This protein binds this small molecule.
Small molecule (SMILES): Nc1ccc([C@@H]2N[C@H](CO)[C@@H](O)[C@H]2O)cc1N

Sequence of chain 1.B:
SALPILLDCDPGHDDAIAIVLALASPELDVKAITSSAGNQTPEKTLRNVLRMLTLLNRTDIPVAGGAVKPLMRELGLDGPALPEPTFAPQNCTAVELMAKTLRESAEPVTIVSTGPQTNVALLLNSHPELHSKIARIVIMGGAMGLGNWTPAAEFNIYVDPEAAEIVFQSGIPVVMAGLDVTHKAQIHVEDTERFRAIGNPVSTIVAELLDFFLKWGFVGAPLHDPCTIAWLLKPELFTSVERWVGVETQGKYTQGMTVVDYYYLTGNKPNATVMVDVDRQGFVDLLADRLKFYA

Binding-site contacts:
Ligand atom N4' contacts residue ASN167 of chain 1.B at 3.3 Å (h-bond).
Ligand atom C4' contacts residue GLU165 of chain 1.B at 3.4 Å.
Ligand atom C3' contacts residue ASP15 of chain 1.B at 3.4 Å.
Ligand atom C2' contacts residue ASP15 of chain 1.B at 3.4 Å.
Ligand atom O5' contacts residue ASN159 of chain 1.B at 3.0 Å (h-bond).
Ligand atom O5' contacts residue GLU165 of chain 1.B at 2.6 Å (salt-bridge).
Ligand atom C4' contacts residue ASN167 of chain 1.B at 3.5 Å.
Ligand atom O3' contacts residue THR125 of chain 1.B at 3.0 Å (h-bond).
Ligand atom C3' contacts residue ASP242 of chain 1.B at 3.3 Å.
Ligand atom C2' contacts residue ASN40 of chain 1.B at 3.7 Å.
Ligand atom O5' contacts residue PHE166 of chain 1.B at 4.1 Å.
Ligand atom O2' contacts residue ASN40 of chain 1.B at 2.6 Å (h-bond).
Ligand atom N4' contacts residue ASN40 of chain 1.B at 4.0 Å.
Ligand atom O3' contacts residue ASP242 of chain 1.B at 2.6 Å (salt-bridge).
Ligand atom C1 contacts residue ASN40 of chain 1.B at 3.8 Å.
Ligand atom O3' contacts residue CA1 of chain 1.H at 2.6 Å.
Ligand atom C5' contacts residue HIS241 of chain 1.B at 3.8 Å.
Ligand atom O2' contacts residue ASP16 of chain 1.B at 3.3 Å (salt-bridge).
Ligand atom C3' contacts residue CA1 of chain 1.H at 3.6 Å.
Ligand atom O3' contacts residue ASP15 of chain 1.B at 3.7 Å.
Ligand atom O2' contacts residue ASP15 of chain 1.B at 3.0 Å (salt-bridge).
Ligand atom C1' contacts residue ASN40 of chain 1.B at 3.1 Å.
Ligand atom O2' contacts residue ASP242 of chain 1.B at 3.4 Å (salt-bridge).
Ligand atom C2 contacts residue ASN40 of chain 1.B at 4.1 Å.
Ligand atom O3' contacts residue MET151 of chain 1.B at 3.7 Å.
Ligand atom C5' contacts residue ASN159 of chain 1.B at 4.0 Å.
Ligand atom C5' contacts residue GLU165 of chain 1.B at 3.2 Å.
Ligand atom N4' contacts residue PHE166 of chain 1.B at 3.8 Å.
Ligand atom N3 contacts residue TRP160 of chain 1.B at 3.5 Å.
Ligand atom O3' contacts residue ASN167 of chain 1.B at 3.3 Å (h-bond).
Ligand atom C3' contacts residue HIS241 of chain 1.B at 4.1 Å.
Ligand atom N4' contacts residue GLU165 of chain 1.B at 3.9 Å.
Ligand atom C5' contacts residue MET151 of chain 1.B at 3.6 Å (hydrophobic).
Ligand atom C3' contacts residue ASN167 of chain 1.B at 4.1 Å.
Ligand atom C2' contacts residue CA1 of chain 1.H at 3.6 Å.
Ligand atom C4' contacts residue MET151 of chain 1.B at 3.5 Å (hydrophobic).
Ligand atom O2' contacts residue CA1 of chain 1.H at 2.4 Å.
Ligand atom C2 contacts residue PHE166 of chain 1.B at 4.1 Å (hydrophobic).
Ligand atom N3 contacts residue PHE166 of chain 1.B at 4.1 Å.
Ligand atom C3' contacts residue MET151 of chain 1.B at 3.7 Å (hydrophobic).